Sequence of chain 56.C:
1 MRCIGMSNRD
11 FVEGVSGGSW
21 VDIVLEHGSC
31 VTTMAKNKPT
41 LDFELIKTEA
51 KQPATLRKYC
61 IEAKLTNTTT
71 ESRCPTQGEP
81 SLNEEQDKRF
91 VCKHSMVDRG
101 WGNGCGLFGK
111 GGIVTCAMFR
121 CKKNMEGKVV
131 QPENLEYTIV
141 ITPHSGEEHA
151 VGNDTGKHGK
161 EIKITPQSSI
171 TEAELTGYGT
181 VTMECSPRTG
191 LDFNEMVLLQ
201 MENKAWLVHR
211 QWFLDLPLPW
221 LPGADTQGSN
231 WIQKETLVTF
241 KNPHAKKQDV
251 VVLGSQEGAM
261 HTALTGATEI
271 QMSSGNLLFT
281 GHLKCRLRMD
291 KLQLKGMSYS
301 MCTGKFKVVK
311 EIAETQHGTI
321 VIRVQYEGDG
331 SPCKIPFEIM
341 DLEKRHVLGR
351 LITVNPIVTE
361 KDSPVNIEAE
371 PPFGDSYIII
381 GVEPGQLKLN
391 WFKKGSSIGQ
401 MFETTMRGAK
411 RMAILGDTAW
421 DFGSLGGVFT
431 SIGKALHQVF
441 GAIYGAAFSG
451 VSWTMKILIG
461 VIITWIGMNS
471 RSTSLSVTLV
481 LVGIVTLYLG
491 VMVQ

Sequence of chain 45.E:
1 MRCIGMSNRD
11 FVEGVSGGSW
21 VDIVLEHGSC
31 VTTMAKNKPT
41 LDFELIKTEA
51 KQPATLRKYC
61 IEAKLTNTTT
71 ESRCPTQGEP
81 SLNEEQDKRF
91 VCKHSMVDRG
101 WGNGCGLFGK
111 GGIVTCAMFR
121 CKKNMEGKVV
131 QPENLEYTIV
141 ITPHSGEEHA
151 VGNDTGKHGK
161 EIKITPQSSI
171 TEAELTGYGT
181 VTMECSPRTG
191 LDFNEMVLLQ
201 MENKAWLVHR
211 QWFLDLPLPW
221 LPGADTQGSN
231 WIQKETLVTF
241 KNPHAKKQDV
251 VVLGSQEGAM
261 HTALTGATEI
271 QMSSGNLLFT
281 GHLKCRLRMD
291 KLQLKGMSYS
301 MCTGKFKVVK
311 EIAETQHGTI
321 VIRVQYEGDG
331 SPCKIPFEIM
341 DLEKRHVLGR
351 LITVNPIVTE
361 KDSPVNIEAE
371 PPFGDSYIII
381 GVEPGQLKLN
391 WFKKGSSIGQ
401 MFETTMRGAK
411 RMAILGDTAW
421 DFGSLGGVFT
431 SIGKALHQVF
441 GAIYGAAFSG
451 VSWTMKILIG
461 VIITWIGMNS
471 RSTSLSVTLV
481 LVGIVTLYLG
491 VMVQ

Binding-site contacts:
Ligand atom C7 contacts residue ASN67 of chain 56.C at 3.3 Å.
Ligand atom C2 contacts residue MET118 of chain 56.C at 4.5 Å (hydrophobic).
Ligand atom C1 contacts residue ASN67 of chain 56.C at 1.4 Å.
Ligand atom C7 contacts residue SER300 of chain 45.E at 3.4 Å.
Ligand atom O7 contacts residue PHE90 of chain 56.C at 4.4 Å.
Ligand atom N2 contacts residue MET118 of chain 56.C at 3.6 Å.
Ligand atom C2 contacts residue ASN67 of chain 56.C at 2.5 Å.
Ligand atom N2 contacts residue SER300 of chain 45.E at 3.9 Å.
Ligand atom C7 contacts residue MET118 of chain 56.C at 4.0 Å (hydrophobic).
Ligand atom C5 contacts residue ASN67 of chain 56.C at 3.7 Å.
Ligand atom O5 contacts residue ASN67 of chain 56.C at 2.4 Å (h-bond).
Ligand atom C8 contacts residue PHE90 of chain 56.C at 3.7 Å (hydrophobic).
Ligand atom C8 contacts residue MET118 of chain 56.C at 3.8 Å (hydrophobic).
Ligand atom C7 contacts residue PHE90 of chain 56.C at 4.2 Å (hydrophobic).
Ligand atom C8 contacts residue ASN67 of chain 56.C at 4.4 Å.
Ligand atom N2 contacts residue ASN67 of chain 56.C at 2.9 Å (h-bond).
Ligand atom C1 contacts residue MET118 of chain 56.C at 4.1 Å (hydrophobic).
Ligand atom O7 contacts residue ASN67 of chain 56.C at 3.3 Å (h-bond).
Ligand atom C4 contacts residue ASN67 of chain 56.C at 4.2 Å.
Ligand atom C8 contacts residue SER300 of chain 45.E at 1.9 Å.
Ligand atom C3 contacts residue ASN67 of chain 56.C at 3.8 Å.
Ligand atom O7 contacts residue SER300 of chain 45.E at 4.3 Å.
Ligand atom C8 contacts residue ARG89 of chain 56.C at 3.3 Å.

A small-molecule ligand and the protein it binds are described below.
Small molecule (SMILES): CC(=O)N[C@@H]1[C@@H](O)[C@H](O)[C@@H](CO)O[C@H]1O